The small molecule below binds the protein below.
Small molecule (SMILES): NS(O)(O)c1ccc(OCc2cn(-c3ccccc3)nn2)cc1

Binding-site contacts:
Ligand atom N5 contacts residue HIS117 of chain 1.A at 3.4 Å (h-bond).
Ligand atom C6 contacts residue GOL1 of chain 1.D at 3.5 Å.
Ligand atom C5 contacts residue LEU195 of chain 1.A at 3.8 Å (hydrophobic).
Ligand atom O3 contacts residue HIS117 of chain 1.A at 3.4 Å (h-bond).
Ligand atom C17 contacts residue PHE128 of chain 1.A at 3.8 Å (hydrophobic).
Ligand atom O3 contacts residue VAL119 of chain 1.A at 3.9 Å.
Ligand atom C6 contacts residue LEU195 of chain 1.A at 3.9 Å (hydrophobic).
Ligand atom S1 contacts residue HIS92 of chain 1.A at 4.0 Å.
Ligand atom O3 contacts residue VAL140 of chain 1.A at 3.8 Å.
Ligand atom C8 contacts residue THR197 of chain 1.A at 3.3 Å.
Ligand atom C9 contacts residue LEU195 of chain 1.A at 4.0 Å (hydrophobic).
Ligand atom N5 contacts residue HIS94 of chain 1.A at 3.4 Å (h-bond).
Ligand atom C4 contacts residue GOL1 of chain 1.D at 3.4 Å.
Ligand atom N20 contacts residue PRO199 of chain 1.A at 3.6 Å.
Ligand atom C8 contacts residue LEU195 of chain 1.A at 3.9 Å (hydrophobic).
Ligand atom C4 contacts residue LEU195 of chain 1.A at 3.9 Å (hydrophobic).
Ligand atom N5 contacts residue THR196 of chain 1.A at 2.8 Å (h-bond).
Ligand atom C9 contacts residue GOL1 of chain 1.D at 3.4 Å.
Ligand atom C8 contacts residue GOL1 of chain 1.D at 3.5 Å.
Ligand atom O4 contacts residue THR196 of chain 1.A at 2.9 Å (h-bond).
Ligand atom C5 contacts residue GOL1 of chain 1.D at 3.4 Å.
Ligand atom S1 contacts residue THR196 of chain 1.A at 3.9 Å.
Ligand atom C7 contacts residue LEU195 of chain 1.A at 4.0 Å (hydrophobic).
Ligand atom N19 contacts residue PHE128 of chain 1.A at 3.9 Å.
Ligand atom O4 contacts residue TRP206 of chain 1.A at 3.5 Å.
Ligand atom N18 contacts residue PHE128 of chain 1.A at 3.7 Å.
Ligand atom O3 contacts residue ZN1 of chain 1.B at 3.0 Å.
Ligand atom O2 contacts residue PHE128 of chain 1.A at 3.8 Å.
Ligand atom S1 contacts residue HIS117 of chain 1.A at 4.0 Å.
Ligand atom O3 contacts residue TRP206 of chain 1.A at 4.0 Å.
Ligand atom C7 contacts residue GOL1 of chain 1.D at 3.6 Å.
Ligand atom N20 contacts residue LEU195 of chain 1.A at 3.8 Å.
Ligand atom N5 contacts residue HIS92 of chain 1.A at 3.3 Å (h-bond).
Ligand atom C9 contacts residue THR197 of chain 1.A at 3.3 Å.
Ligand atom S1 contacts residue ZN1 of chain 1.B at 3.0 Å.
Ligand atom C23 contacts residue GLY129 of chain 1.A at 3.9 Å.
Ligand atom N5 contacts residue ZN1 of chain 1.B at 1.9 Å.
Ligand atom O3 contacts residue HIS92 of chain 1.A at 3.3 Å.
Ligand atom O4 contacts residue LEU195 of chain 1.A at 3.4 Å.
Ligand atom C6 contacts residue VAL119 of chain 1.A at 3.9 Å (hydrophobic).

Sequence of chain 1.A:
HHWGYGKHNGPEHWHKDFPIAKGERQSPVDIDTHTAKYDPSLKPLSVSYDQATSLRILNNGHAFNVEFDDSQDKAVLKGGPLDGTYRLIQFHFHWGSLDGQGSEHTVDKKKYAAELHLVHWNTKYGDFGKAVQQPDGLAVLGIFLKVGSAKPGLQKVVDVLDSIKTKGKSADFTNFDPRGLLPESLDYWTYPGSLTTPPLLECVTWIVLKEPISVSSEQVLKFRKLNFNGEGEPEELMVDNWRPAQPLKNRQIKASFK